Sequence of chain 1.H:
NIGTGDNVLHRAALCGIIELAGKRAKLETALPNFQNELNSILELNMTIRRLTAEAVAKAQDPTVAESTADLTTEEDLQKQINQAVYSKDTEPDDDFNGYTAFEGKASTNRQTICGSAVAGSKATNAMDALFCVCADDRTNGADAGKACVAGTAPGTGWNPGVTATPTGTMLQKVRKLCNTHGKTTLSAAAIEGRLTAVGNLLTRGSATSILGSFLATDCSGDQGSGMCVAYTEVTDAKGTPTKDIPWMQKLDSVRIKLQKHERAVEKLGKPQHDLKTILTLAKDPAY

Binding-site contacts:
Ligand atom C2 contacts residue ASN68 of chain 1.H at 2.4 Å.
Ligand atom O7 contacts residue ASN68 of chain 1.H at 4.1 Å.
Ligand atom C7 contacts residue THR151 of chain 1.H at 4.3 Å.
Ligand atom N2 contacts residue ASN68 of chain 1.H at 2.9 Å (h-bond).
Ligand atom C3 contacts residue ASN68 of chain 1.H at 3.8 Å.
Ligand atom O5 contacts residue ASN68 of chain 1.H at 2.4 Å (h-bond).
Ligand atom C8 contacts residue ASN68 of chain 1.H at 3.6 Å.
Ligand atom C7 contacts residue LEU65 of chain 1.H at 3.8 Å (hydrophobic).
Ligand atom O7 contacts residue LEU65 of chain 1.H at 3.2 Å.
Ligand atom C8 contacts residue LEU65 of chain 1.H at 3.8 Å (hydrophobic).
Ligand atom C4 contacts residue ASN68 of chain 1.H at 4.2 Å.
Ligand atom C1 contacts residue ASN68 of chain 1.H at 1.4 Å.
Ligand atom C5 contacts residue ASN68 of chain 1.H at 3.7 Å.
Ligand atom O7 contacts residue THR151 of chain 1.H at 3.4 Å.
Ligand atom C7 contacts residue ASN68 of chain 1.H at 3.3 Å.

The protein below binds the small molecule below.
Small molecule (SMILES): CC(=O)N[C@H]1[C@H](O[C@H]2[C@H](O)[C@@H](NC(C)=O)CO[C@@H]2CO)O[C@H](CO)[C@@H](O[C@@H]2O[C@H](CO)[C@@H](O)[C@H](O)[C@@H]2O)[C@@H]1O